This protein binds this small molecule.
Small molecule (SMILES): CC(=O)N[C@@H]1[C@@H](O)[C@H](O)[C@@H](CO)O[C@H]1O

Binding-site contacts:
Ligand atom C3 contacts residue GLU35 of chain 1.B at 4.4 Å.
Ligand atom O5 contacts residue ASN54 of chain 1.B at 2.5 Å (h-bond).
Ligand atom C7 contacts residue ASN37 of chain 1.B at 4.2 Å.
Ligand atom C1 contacts residue GLU35 of chain 1.B at 3.8 Å.
Ligand atom O3 contacts residue GLU35 of chain 1.B at 4.5 Å.
Ligand atom C4 contacts residue ASN54 of chain 1.B at 4.3 Å.
Ligand atom O5 contacts residue ASN37 of chain 1.B at 4.4 Å.
Ligand atom C3 contacts residue ASN54 of chain 1.B at 3.8 Å.
Ligand atom C3 contacts residue ASN37 of chain 1.B at 4.3 Å.
Ligand atom C5 contacts residue GLU35 of chain 1.B at 3.8 Å.
Ligand atom O6 contacts residue GLU35 of chain 1.B at 4.3 Å.
Ligand atom N2 contacts residue ASN37 of chain 1.B at 3.1 Å (h-bond).
Ligand atom C5 contacts residue ASN54 of chain 1.B at 3.7 Å.
Ligand atom C7 contacts residue ASN54 of chain 1.B at 4.1 Å.
Ligand atom C2 contacts residue ASN37 of chain 1.B at 3.7 Å.
Ligand atom C8 contacts residue ASN37 of chain 1.B at 4.4 Å.
Ligand atom C1 contacts residue ASN54 of chain 1.B at 1.4 Å.
Ligand atom O5 contacts residue GLU35 of chain 1.B at 4.0 Å.
Ligand atom C2 contacts residue ASN54 of chain 1.B at 2.6 Å.
Ligand atom O6 contacts residue ASN36 of chain 1.B at 4.4 Å.
Ligand atom N2 contacts residue ASN54 of chain 1.B at 2.9 Å (h-bond).
Ligand atom C1 contacts residue ASN37 of chain 1.B at 3.2 Å.

Sequence of chain 1.B:
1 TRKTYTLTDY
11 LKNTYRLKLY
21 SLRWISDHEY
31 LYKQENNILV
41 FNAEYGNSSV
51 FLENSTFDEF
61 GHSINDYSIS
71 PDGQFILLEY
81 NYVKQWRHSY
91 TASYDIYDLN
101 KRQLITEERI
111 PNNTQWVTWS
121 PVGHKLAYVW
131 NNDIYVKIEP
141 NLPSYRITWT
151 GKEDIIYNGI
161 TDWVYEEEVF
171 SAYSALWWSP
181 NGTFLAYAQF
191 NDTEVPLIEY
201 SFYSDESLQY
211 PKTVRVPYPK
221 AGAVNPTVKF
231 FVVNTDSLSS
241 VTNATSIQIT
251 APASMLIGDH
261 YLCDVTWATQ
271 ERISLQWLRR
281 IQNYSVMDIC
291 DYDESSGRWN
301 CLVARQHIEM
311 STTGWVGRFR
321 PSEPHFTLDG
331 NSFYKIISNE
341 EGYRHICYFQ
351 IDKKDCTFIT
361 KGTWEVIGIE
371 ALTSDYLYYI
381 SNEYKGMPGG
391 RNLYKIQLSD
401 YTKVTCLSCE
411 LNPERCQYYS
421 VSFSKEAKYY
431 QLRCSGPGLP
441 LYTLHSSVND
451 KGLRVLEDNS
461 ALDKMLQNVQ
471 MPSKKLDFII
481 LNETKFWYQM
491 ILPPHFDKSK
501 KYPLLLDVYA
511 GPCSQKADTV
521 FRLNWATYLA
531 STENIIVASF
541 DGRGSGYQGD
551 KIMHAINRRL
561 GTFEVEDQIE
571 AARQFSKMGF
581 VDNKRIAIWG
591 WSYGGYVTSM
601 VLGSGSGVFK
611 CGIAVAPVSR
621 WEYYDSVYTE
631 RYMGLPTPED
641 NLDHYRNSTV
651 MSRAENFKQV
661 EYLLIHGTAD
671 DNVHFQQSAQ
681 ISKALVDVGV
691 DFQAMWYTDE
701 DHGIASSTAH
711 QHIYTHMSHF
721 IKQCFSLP